A small-molecule ligand and the protein it binds are described below.
Small molecule (SMILES): c1nc(NC2CCCCC2)c2nc[nH]c2n1

Sequence of chain 1.A:
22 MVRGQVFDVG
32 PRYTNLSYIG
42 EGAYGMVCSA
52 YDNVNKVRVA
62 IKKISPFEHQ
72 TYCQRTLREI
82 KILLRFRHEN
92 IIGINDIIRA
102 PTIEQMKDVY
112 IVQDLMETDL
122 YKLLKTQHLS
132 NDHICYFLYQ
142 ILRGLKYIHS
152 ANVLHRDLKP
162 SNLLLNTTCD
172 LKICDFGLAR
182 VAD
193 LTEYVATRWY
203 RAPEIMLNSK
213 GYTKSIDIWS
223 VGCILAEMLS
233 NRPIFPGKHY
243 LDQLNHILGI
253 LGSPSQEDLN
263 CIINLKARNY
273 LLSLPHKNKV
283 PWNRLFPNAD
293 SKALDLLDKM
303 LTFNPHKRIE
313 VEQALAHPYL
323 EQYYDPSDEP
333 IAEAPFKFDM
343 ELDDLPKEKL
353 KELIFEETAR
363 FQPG

Binding-site contacts:
Ligand atom N2 contacts residue ALA61 of chain 1.A at 3.8 Å.
Ligand atom C4 contacts residue LYS63 of chain 1.A at 3.7 Å.
Ligand atom C13 contacts residue MET117 of chain 1.A at 3.9 Å (hydrophobic).
Ligand atom C5 contacts residue LEU165 of chain 1.A at 3.7 Å (hydrophobic).
Ligand atom N10 contacts residue LEU165 of chain 1.A at 3.9 Å.
Ligand atom N6 contacts residue MET117 of chain 1.A at 3.1 Å (h-bond).
Ligand atom C13 contacts residue ILE40 of chain 1.A at 3.7 Å (hydrophobic).
Ligand atom C12 contacts residue ILE40 of chain 1.A at 3.8 Å (hydrophobic).
Ligand atom C1 contacts residue ALA61 of chain 1.A at 3.5 Å (hydrophobic).
Ligand atom N2 contacts residue LYS63 of chain 1.A at 3.7 Å.
Ligand atom N2 contacts residue GLN114 of chain 1.A at 3.6 Å.
Ligand atom C14 contacts residue GLU118 of chain 1.A at 4.0 Å.
Ligand atom C15 contacts residue THR119 of chain 1.A at 3.7 Å.
Ligand atom N10 contacts residue LYS63 of chain 1.A at 3.2 Å (salt-bridge).
Ligand atom N6 contacts residue LEU116 of chain 1.A at 4.0 Å.
Ligand atom N11 contacts residue ILE40 of chain 1.A at 4.2 Å.
Ligand atom C12 contacts residue MET117 of chain 1.A at 4.1 Å (hydrophobic).
Ligand atom C1 contacts residue LEU165 of chain 1.A at 3.7 Å (hydrophobic).
Ligand atom C15 contacts residue GLU118 of chain 1.A at 3.5 Å.
Ligand atom C16 contacts residue THR119 of chain 1.A at 3.8 Å.
Ligand atom C16 contacts residue ASP120 of chain 1.A at 3.6 Å.
Ligand atom N6 contacts residue LEU165 of chain 1.A at 3.8 Å.
Ligand atom N2 contacts residue LEU165 of chain 1.A at 3.4 Å.
Ligand atom C17 contacts residue LEU165 of chain 1.A at 4.1 Å (hydrophobic).
Ligand atom C1 contacts residue MET117 of chain 1.A at 3.6 Å (hydrophobic).
Ligand atom C16 contacts residue LYS123 of chain 1.A at 3.6 Å.
Ligand atom C4 contacts residue LEU165 of chain 1.A at 3.4 Å (hydrophobic).
Ligand atom C1 contacts residue ASP115 of chain 1.A at 2.9 Å.
Ligand atom C4 contacts residue ALA61 of chain 1.A at 4.2 Å (hydrophobic).
Ligand atom N11 contacts residue MET117 of chain 1.A at 3.6 Å.
Ligand atom C15 contacts residue LYS123 of chain 1.A at 3.6 Å.
Ligand atom C14 contacts residue ILE40 of chain 1.A at 4.0 Å (hydrophobic).
Ligand atom C1 contacts residue LEU116 of chain 1.A at 4.1 Å (hydrophobic).
Ligand atom C13 contacts residue GLU118 of chain 1.A at 4.0 Å.
Ligand atom N6 contacts residue ASP115 of chain 1.A at 3.7 Å.
Ligand atom C5 contacts residue ALA61 of chain 1.A at 4.0 Å (hydrophobic).
Ligand atom C17 contacts residue THR119 of chain 1.A at 4.0 Å.
Ligand atom N6 contacts residue ALA61 of chain 1.A at 3.6 Å.
Ligand atom N2 contacts residue ASP115 of chain 1.A at 4.0 Å.
Ligand atom C9 contacts residue VAL48 of chain 1.A at 4.2 Å (hydrophobic).